Binding-site contacts:
Ligand atom C1 contacts residue ASN151 of chain 1.D at 1.4 Å.
Ligand atom C2 contacts residue ASN151 of chain 1.D at 2.5 Å.
Ligand atom O5 contacts residue ASN151 of chain 1.D at 2.3 Å (h-bond).
Ligand atom C3 contacts residue ASN151 of chain 1.D at 3.8 Å.
Ligand atom C4 contacts residue ASN151 of chain 1.D at 3.9 Å.
Ligand atom C7 contacts residue ASN151 of chain 1.D at 3.5 Å.
Ligand atom O7 contacts residue ASN151 of chain 1.D at 3.5 Å.
Ligand atom N2 contacts residue ASN151 of chain 1.D at 3.1 Å (h-bond).
Ligand atom C5 contacts residue ASN151 of chain 1.D at 3.6 Å.
Ligand atom O6 contacts residue ASN151 of chain 1.D at 4.4 Å.
Ligand atom O6 contacts residue PHE148 of chain 1.D at 3.8 Å.

The small molecule below binds the protein below.
Small molecule (SMILES): CC(=O)N[C@@H]1[C@@H](O)[C@H](O)[C@@H](CO)O[C@H]1O

Sequence of chain 1.D:
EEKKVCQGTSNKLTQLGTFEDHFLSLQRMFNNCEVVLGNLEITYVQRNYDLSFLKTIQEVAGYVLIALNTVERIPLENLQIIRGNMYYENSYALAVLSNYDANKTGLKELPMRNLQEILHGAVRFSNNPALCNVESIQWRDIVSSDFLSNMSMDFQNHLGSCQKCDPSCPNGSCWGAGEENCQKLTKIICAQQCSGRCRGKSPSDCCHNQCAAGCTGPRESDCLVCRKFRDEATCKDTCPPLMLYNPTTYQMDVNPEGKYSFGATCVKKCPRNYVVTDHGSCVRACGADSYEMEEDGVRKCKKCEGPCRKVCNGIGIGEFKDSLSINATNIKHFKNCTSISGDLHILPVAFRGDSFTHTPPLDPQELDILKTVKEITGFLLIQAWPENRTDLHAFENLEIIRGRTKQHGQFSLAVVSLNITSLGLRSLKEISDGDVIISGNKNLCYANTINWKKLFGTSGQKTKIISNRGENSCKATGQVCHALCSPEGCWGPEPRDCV